Binding-site contacts:
Ligand atom CAS contacts residue THR168 of chain 1.C at 3.1 Å.
Ligand atom OAA contacts residue ARG105 of chain 1.C at 3.0 Å (salt-bridge).
Ligand atom OAB contacts residue GLN137 of chain 1.C at 2.7 Å (h-bond).
Ligand atom OAA contacts residue ARG167 of chain 1.C at 3.2 Å (salt-bridge).
Ligand atom OAJ contacts residue ARG54 of chain 1.C at 2.6 Å.
Ligand atom PAY contacts residue SER52 of chain 1.C at 3.2 Å.
Ligand atom OAB contacts residue THR168 of chain 1.C at 2.5 Å.
Ligand atom NAP contacts residue HIS134 of chain 1.C at 3.5 Å.
Ligand atom CAU contacts residue THR168 of chain 1.C at 3.3 Å.
Ligand atom OAE contacts residue THR55 of chain 1.C at 2.8 Å (h-bond).
Ligand atom OAH contacts residue GLN137 of chain 1.C at 2.8 Å (h-bond).
Ligand atom OAJ contacts residue SER52 of chain 1.C at 2.9 Å (h-bond).
Ligand atom OAI contacts residue LYS83 of chain 3.C at 3.0 Å.
Ligand atom PAY contacts residue ARG54 of chain 1.C at 3.4 Å.
Ligand atom CAK contacts residue HIS134 of chain 1.C at 3.1 Å.
Ligand atom OAH contacts residue ASP141 of chain 1.C at 2.8 Å (salt-bridge).
Ligand atom CAO contacts residue THR55 of chain 1.C at 3.2 Å.
Ligand atom CAT contacts residue THR55 of chain 1.C at 3.3 Å.
Ligand atom CAO contacts residue ARG54 of chain 1.C at 3.5 Å.
Ligand atom OAJ contacts residue THR55 of chain 1.C at 2.3 Å (h-bond).
Ligand atom CAU contacts residue HIS134 of chain 1.C at 3.1 Å.
Ligand atom PAY contacts residue THR55 of chain 1.C at 3.2 Å.
Ligand atom OAF contacts residue ARG167 of chain 1.C at 3.2 Å (salt-bridge).
Ligand atom CAR contacts residue ARG167 of chain 1.C at 3.1 Å.
Ligand atom PAX contacts residue GLN137 of chain 1.C at 2.8 Å.
Ligand atom CAL contacts residue THR168 of chain 1.C at 3.4 Å.
Ligand atom OAE contacts residue SER52 of chain 1.C at 2.5 Å (h-bond).
Ligand atom OAD contacts residue PRO266 of chain 1.C at 2.2 Å.
Ligand atom CAL contacts residue ARG167 of chain 1.C at 3.4 Å.
Ligand atom CAS contacts residue GLN137 of chain 1.C at 3.0 Å.
Ligand atom CAM contacts residue ARG105 of chain 1.C at 3.6 Å.
Ligand atom NAP contacts residue THR168 of chain 1.C at 2.4 Å.
Ligand atom CAN contacts residue HIS134 of chain 1.C at 3.5 Å.
Ligand atom CAV contacts residue HIS134 of chain 1.C at 3.6 Å.
Ligand atom OAE contacts residue ARG105 of chain 1.C at 3.4 Å (salt-bridge).
Ligand atom CAW contacts residue ARG167 of chain 1.C at 3.3 Å.
Ligand atom OAC contacts residue PRO266 of chain 1.C at 3.5 Å (h-bond).
Ligand atom CAN contacts residue GLN137 of chain 1.C at 2.8 Å.
Ligand atom OAG contacts residue GLN137 of chain 1.C at 2.1 Å (h-bond).
Ligand atom OAI contacts residue ARG54 of chain 1.C at 2.5 Å (salt-bridge).

This small molecule binds to this protein.
Small molecule (SMILES): O=C(CP(=O)(O)O)Nc1cc(NC(=O)CP(=O)(O)O)cc(C(=O)O)c1

Sequence of chain 3.C:
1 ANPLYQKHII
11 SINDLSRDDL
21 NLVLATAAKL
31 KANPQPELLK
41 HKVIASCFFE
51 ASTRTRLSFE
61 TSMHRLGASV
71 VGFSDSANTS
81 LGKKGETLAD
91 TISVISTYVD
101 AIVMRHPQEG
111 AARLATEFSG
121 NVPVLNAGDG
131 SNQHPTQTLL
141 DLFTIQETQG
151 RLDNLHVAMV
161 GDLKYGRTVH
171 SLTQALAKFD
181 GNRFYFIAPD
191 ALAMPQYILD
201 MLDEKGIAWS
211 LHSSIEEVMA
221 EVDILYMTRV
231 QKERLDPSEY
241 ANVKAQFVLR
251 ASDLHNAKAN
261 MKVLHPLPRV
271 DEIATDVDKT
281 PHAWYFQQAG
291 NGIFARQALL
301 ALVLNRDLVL

Sequence of chain 1.C:
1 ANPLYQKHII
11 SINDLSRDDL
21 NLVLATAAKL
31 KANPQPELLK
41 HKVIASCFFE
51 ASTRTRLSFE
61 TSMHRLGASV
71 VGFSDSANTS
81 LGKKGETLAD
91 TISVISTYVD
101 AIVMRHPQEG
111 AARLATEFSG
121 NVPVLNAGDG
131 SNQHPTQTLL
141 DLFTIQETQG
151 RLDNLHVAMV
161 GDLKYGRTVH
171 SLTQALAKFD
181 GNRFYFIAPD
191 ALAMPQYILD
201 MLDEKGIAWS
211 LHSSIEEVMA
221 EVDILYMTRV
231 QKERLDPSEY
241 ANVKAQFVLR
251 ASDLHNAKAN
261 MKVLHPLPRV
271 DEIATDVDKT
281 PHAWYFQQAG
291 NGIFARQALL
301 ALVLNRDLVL